Binding-site contacts:
Ligand atom C7 contacts residue ASN16 of chain 1.C at 3.4 Å.
Ligand atom C8 contacts residue ASN16 of chain 1.C at 3.7 Å.
Ligand atom O5 contacts residue ASN16 of chain 1.C at 2.4 Å (h-bond).
Ligand atom C8 contacts residue THR18 of chain 1.C at 3.9 Å.
Ligand atom C7 contacts residue THR18 of chain 1.C at 3.2 Å.
Ligand atom C2 contacts residue THR18 of chain 1.C at 4.3 Å.
Ligand atom O7 contacts residue ASN16 of chain 1.C at 4.3 Å.
Ligand atom C5 contacts residue ASN16 of chain 1.C at 3.7 Å.
Ligand atom C4 contacts residue ASN16 of chain 1.C at 4.3 Å.
Ligand atom C2 contacts residue ASN16 of chain 1.C at 2.6 Å.
Ligand atom N2 contacts residue THR18 of chain 1.C at 4.0 Å.
Ligand atom O7 contacts residue THR18 of chain 1.C at 2.6 Å (h-bond).
Ligand atom N2 contacts residue ASN16 of chain 1.C at 2.8 Å (h-bond).
Ligand atom C1 contacts residue ASN16 of chain 1.C at 1.4 Å.
Ligand atom C8 contacts residue ARG19 of chain 1.C at 3.8 Å.
Ligand atom C3 contacts residue ASN16 of chain 1.C at 3.9 Å.

Sequence of chain 1.C:
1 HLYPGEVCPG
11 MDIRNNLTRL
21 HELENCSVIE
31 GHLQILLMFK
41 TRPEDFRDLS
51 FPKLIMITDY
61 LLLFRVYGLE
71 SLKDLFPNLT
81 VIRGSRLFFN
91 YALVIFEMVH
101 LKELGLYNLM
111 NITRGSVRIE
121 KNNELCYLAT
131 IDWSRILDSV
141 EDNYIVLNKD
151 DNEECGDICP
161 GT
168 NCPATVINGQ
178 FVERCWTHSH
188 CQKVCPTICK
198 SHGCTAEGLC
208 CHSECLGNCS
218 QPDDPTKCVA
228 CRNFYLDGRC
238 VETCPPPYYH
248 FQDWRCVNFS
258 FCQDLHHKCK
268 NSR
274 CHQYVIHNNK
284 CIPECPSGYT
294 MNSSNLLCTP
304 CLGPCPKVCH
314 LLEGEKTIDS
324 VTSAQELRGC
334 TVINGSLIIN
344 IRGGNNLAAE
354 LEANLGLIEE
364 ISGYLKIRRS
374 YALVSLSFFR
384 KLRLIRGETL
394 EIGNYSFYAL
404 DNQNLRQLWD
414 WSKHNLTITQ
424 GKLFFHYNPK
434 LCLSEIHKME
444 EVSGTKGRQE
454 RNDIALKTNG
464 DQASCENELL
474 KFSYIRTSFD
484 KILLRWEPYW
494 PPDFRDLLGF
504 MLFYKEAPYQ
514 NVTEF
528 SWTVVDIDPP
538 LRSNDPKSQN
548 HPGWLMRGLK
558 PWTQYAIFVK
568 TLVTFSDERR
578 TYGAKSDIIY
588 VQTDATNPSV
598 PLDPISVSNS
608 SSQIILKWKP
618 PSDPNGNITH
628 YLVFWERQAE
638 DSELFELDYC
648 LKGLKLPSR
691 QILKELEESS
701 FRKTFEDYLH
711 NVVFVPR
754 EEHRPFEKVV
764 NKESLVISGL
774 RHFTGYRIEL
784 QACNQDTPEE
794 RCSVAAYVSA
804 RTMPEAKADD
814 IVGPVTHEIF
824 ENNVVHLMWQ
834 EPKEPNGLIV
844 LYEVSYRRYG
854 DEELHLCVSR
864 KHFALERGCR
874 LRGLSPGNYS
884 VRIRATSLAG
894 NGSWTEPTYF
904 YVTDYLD

This small molecule binds to this protein.
Small molecule (SMILES): CC(=O)N[C@@H]1[C@@H](O)[C@H](O)[C@@H](CO)O[C@H]1O